Sequence of chain 10.E:
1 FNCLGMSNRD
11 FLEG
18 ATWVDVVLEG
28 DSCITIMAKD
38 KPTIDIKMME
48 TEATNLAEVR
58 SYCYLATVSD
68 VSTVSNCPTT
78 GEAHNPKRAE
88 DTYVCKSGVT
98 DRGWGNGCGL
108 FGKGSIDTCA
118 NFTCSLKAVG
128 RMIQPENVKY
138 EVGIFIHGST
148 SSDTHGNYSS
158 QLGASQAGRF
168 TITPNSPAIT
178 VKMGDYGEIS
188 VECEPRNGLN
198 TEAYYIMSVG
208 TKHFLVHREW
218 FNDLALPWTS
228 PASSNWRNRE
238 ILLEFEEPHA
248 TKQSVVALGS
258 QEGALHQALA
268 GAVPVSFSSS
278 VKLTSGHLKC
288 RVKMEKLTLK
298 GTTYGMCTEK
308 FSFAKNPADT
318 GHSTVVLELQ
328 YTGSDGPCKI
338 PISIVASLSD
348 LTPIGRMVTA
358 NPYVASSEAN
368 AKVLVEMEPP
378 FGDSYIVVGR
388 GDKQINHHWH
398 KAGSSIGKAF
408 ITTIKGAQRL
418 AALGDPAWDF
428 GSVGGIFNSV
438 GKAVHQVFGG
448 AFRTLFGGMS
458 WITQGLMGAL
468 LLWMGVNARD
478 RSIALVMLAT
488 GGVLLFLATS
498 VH

Binding-site contacts:
Ligand atom O7 contacts residue ASN118 of chain 10.E at 3.4 Å (h-bond).
Ligand atom C1 contacts residue ASN118 of chain 10.E at 1.4 Å.
Ligand atom C5 contacts residue THR120 of chain 10.E at 4.5 Å.
Ligand atom O6 contacts residue ASN118 of chain 10.E at 4.1 Å.
Ligand atom O6 contacts residue THR89 of chain 10.E at 3.8 Å.
Ligand atom C7 contacts residue TYR90 of chain 10.E at 4.2 Å (hydrophobic).
Ligand atom N2 contacts residue ASN118 of chain 10.E at 2.9 Å (h-bond).
Ligand atom C5 contacts residue ASN118 of chain 10.E at 3.6 Å.
Ligand atom O5 contacts residue THR120 of chain 10.E at 3.7 Å.
Ligand atom N2 contacts residue TYR90 of chain 10.E at 4.2 Å.
Ligand atom O6 contacts residue PHE119 of chain 10.E at 3.2 Å (h-bond).
Ligand atom C8 contacts residue ASP67 of chain 10.E at 4.0 Å.
Ligand atom C2 contacts residue ASN118 of chain 10.E at 2.5 Å.
Ligand atom C3 contacts residue ASN118 of chain 10.E at 3.8 Å.
Ligand atom O7 contacts residue ASP67 of chain 10.E at 4.3 Å.
Ligand atom C1 contacts residue SER66 of chain 10.E at 4.4 Å.
Ligand atom C7 contacts residue ASN118 of chain 10.E at 3.3 Å.
Ligand atom O6 contacts residue THR120 of chain 10.E at 3.5 Å (h-bond).
Ligand atom C4 contacts residue ASN118 of chain 10.E at 4.2 Å.
Ligand atom C7 contacts residue ASP67 of chain 10.E at 4.3 Å.
Ligand atom C8 contacts residue ASN118 of chain 10.E at 4.3 Å.
Ligand atom O5 contacts residue SER66 of chain 10.E at 4.3 Å.
Ligand atom C6 contacts residue THR120 of chain 10.E at 4.0 Å.
Ligand atom O7 contacts residue SER66 of chain 10.E at 3.6 Å.
Ligand atom O5 contacts residue ASN118 of chain 10.E at 2.4 Å (h-bond).
Ligand atom C8 contacts residue TYR90 of chain 10.E at 3.6 Å (hydrophobic).

A protein and the small-molecule ligand that binds it are described below.
Small molecule (SMILES): CC(=O)N[C@@H]1[C@@H](O)[C@H](O)[C@@H](CO)O[C@H]1O